The protein below binds the small molecule below.
Small molecule (SMILES): CO[C@@H]1[C@H](OP(=O)(O)OC[C@H]2O[C@H](n3ccc(=O)[nH]c3=O)[C@H](O)[C@@H]2O)[C@@H](COP(=O)(O)OP(=O)(O)OP(=O)(O)OC[C@H]2O[C@@H](N3CN(C)c4c3nc(N)[nH]c4=O)[C@H](O)[C@@H]2O)O[C@H]1N1CNc2c(N)ncnc21

Binding-site contacts:
Ligand atom O7 contacts residue THR246 of chain 1.G at 3.8 Å.
Ligand atom O1 contacts residue TYR285 of chain 1.G at 3.1 Å (h-bond).
Ligand atom O25 contacts residue ARG289 of chain 1.H at 3.8 Å.
Ligand atom O9 contacts residue ARG41 of chain 1.G at 3.3 Å.
Ligand atom C2 contacts residue TYR154 of chain 1.G at 3.5 Å (hydrophobic).
Ligand atom C11 contacts residue SAH1 of chain 1.MA at 3.6 Å.
Ligand atom N2 contacts residue TYR154 of chain 1.G at 3.8 Å.
Ligand atom N7 contacts residue ASN35 of chain 1.G at 3.8 Å.
Ligand atom O6 contacts residue TYR248 of chain 1.G at 3.4 Å (h-bond).
Ligand atom O11 contacts residue ARG41 of chain 1.G at 3.7 Å.
Ligand atom C28 contacts residue ARG289 of chain 1.H at 3.8 Å.
Ligand atom O23 contacts residue ARG289 of chain 1.H at 2.7 Å (salt-bridge).
Ligand atom C26 contacts residue ARG289 of chain 1.H at 3.7 Å.
Ligand atom O13 contacts residue ARG70 of chain 1.G at 3.3 Å (salt-bridge).
Ligand atom N8 contacts residue VAL279 of chain 1.H at 3.4 Å (h-bond).
Ligand atom C7 contacts residue TYR248 of chain 1.G at 3.8 Å (hydrophobic).
Ligand atom O19 contacts residue LYS99 of chain 1.G at 3.7 Å.
Ligand atom P2 contacts residue ARG41 of chain 1.G at 3.8 Å.
Ligand atom O7 contacts residue MG1 of chain 1.OA at 2.7 Å.
Ligand atom N1 contacts residue TYR248 of chain 1.G at 3.8 Å.
Ligand atom N1 contacts residue GLU250 of chain 1.G at 3.1 Å (salt-bridge).
Ligand atom C2 contacts residue TYR248 of chain 1.G at 3.7 Å (hydrophobic).
Ligand atom C4 contacts residue ARG41 of chain 1.G at 3.6 Å.
Ligand atom N3 contacts residue TYR248 of chain 1.G at 3.7 Å.
Ligand atom C10 contacts residue TYR248 of chain 1.G at 3.8 Å (hydrophobic).
Ligand atom C23 contacts residue LYS99 of chain 1.G at 3.5 Å.
Ligand atom O4 contacts residue TYR248 of chain 1.G at 3.5 Å (h-bond).
Ligand atom O8 contacts residue ARG41 of chain 1.G at 3.2 Å (salt-bridge).
Ligand atom C5 contacts residue TYR248 of chain 1.G at 3.6 Å (hydrophobic).
Ligand atom C2 contacts residue GLU250 of chain 1.G at 3.3 Å.
Ligand atom O10 contacts residue MG1 of chain 1.OA at 2.5 Å.
Ligand atom O9 contacts residue ASN35 of chain 1.G at 3.4 Å (h-bond).
Ligand atom N1 contacts residue TYR154 of chain 1.G at 3.4 Å.
Ligand atom N12 contacts residue ARG289 of chain 1.H at 3.6 Å.
Ligand atom N2 contacts residue GLU250 of chain 1.G at 2.7 Å (salt-bridge).
Ligand atom O18 contacts residue LYS99 of chain 1.G at 3.0 Å (salt-bridge).
Ligand atom N4 contacts residue TYR248 of chain 1.G at 3.8 Å.
Ligand atom P4 contacts residue LYS99 of chain 1.G at 3.6 Å.
Ligand atom O2 contacts residue ARG41 of chain 1.G at 3.2 Å (salt-bridge).
Ligand atom C31 contacts residue GLU54 of chain 1.H at 3.5 Å.

Sequence of chain 1.H:
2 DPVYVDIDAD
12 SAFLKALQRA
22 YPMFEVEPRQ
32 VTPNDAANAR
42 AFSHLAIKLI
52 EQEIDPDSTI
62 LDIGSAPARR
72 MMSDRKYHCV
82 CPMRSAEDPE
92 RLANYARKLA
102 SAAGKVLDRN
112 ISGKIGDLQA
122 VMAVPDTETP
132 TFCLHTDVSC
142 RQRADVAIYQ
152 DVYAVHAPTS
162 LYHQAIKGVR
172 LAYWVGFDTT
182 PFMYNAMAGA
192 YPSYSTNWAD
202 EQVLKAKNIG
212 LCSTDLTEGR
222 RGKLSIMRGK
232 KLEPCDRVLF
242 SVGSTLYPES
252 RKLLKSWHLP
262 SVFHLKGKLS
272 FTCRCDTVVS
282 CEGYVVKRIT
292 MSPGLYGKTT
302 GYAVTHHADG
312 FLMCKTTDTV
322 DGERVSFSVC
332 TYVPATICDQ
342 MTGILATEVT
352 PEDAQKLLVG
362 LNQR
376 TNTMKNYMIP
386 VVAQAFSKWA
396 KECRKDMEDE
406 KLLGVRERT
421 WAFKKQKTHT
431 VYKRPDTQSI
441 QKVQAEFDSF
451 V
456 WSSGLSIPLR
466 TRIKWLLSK

Sequence of chain 1.G:
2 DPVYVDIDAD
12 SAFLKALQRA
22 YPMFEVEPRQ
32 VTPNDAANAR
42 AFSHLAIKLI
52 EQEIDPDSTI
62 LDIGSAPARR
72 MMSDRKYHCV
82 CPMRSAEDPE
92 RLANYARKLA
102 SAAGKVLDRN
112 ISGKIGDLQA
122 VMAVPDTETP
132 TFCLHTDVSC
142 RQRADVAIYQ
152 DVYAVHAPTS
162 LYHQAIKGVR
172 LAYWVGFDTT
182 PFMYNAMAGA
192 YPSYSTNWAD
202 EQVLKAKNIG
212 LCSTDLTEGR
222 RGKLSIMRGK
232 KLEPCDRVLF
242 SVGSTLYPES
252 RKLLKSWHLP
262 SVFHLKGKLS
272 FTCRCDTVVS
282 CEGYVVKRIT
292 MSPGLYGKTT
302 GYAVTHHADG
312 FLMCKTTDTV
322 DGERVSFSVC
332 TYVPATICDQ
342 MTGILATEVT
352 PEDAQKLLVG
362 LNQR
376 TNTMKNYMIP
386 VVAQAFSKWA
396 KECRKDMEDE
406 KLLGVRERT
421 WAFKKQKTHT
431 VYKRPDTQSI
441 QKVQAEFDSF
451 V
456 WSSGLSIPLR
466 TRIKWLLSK